Sequence of chain 2.A:
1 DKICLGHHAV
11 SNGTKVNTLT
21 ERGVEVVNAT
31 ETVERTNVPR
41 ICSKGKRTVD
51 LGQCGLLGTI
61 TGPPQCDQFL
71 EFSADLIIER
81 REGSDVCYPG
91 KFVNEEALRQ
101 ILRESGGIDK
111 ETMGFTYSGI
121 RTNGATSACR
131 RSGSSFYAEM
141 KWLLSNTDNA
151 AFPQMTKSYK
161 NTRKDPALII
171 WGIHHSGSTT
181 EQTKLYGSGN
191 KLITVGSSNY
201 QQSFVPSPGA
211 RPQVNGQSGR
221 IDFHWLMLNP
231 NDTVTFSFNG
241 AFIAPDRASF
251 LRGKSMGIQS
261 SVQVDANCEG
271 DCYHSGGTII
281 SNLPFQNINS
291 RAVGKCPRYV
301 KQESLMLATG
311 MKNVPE

Binding-site contacts:
Ligand atom O5 contacts residue ASN231 of chain 2.A at 2.4 Å (h-bond).
Ligand atom C4 contacts residue ASN231 of chain 2.A at 4.3 Å.
Ligand atom N2 contacts residue ASN231 of chain 2.A at 2.9 Å (h-bond).
Ligand atom C1 contacts residue ASN231 of chain 2.A at 1.4 Å.
Ligand atom C7 contacts residue ASN231 of chain 2.A at 3.4 Å.
Ligand atom O7 contacts residue ASN231 of chain 2.A at 3.5 Å (h-bond).
Ligand atom C2 contacts residue ASN231 of chain 2.A at 2.5 Å.
Ligand atom C3 contacts residue ASN231 of chain 2.A at 3.8 Å.
Ligand atom C5 contacts residue ASN231 of chain 2.A at 3.6 Å.

This protein binds this small molecule.
Small molecule (SMILES): CC(=O)N[C@@H]1[C@@H](O)[C@H](O)[C@@H](CO)O[C@H]1O